Binding-site contacts:
Ligand atom C6 contacts residue LEU154 of chain 1.A at 3.4 Å (hydrophobic).
Ligand atom NAG contacts residue VAL42 of chain 1.A at 3.8 Å.
Ligand atom CAX contacts residue ASP109 of chain 1.A at 3.3 Å.
Ligand atom NAK contacts residue GLU100 of chain 1.A at 2.9 Å (salt-bridge).
Ligand atom C5 contacts residue LEU154 of chain 1.A at 3.5 Å (hydrophobic).
Ligand atom CBH contacts residue PHE166 of chain 1.A at 3.8 Å (hydrophobic).
Ligand atom CBF contacts residue THR99 of chain 1.A at 3.7 Å.
Ligand atom CBF contacts residue ASP165 of chain 1.A at 3.8 Å.
Ligand atom CBB contacts residue ASP109 of chain 1.A at 3.3 Å.
Ligand atom C6 contacts residue ALA54 of chain 1.A at 3.5 Å (hydrophobic).
Ligand atom CBJ contacts residue ASP165 of chain 1.A at 3.6 Å.
Ligand atom CAO contacts residue THR99 of chain 1.A at 3.5 Å.
Ligand atom CAH contacts residue VAL42 of chain 1.A at 3.7 Å (hydrophobic).
Ligand atom NAK contacts residue ALA54 of chain 1.A at 3.3 Å.
Ligand atom CAX contacts residue LEU34 of chain 1.A at 3.5 Å (hydrophobic).
Ligand atom CAM contacts residue LYS56 of chain 1.A at 3.5 Å.
Ligand atom CAM contacts residue ASP165 of chain 1.A at 3.3 Å.
Ligand atom CBC contacts residue ASP109 of chain 1.A at 3.6 Å.
Ligand atom CBG contacts residue PHE166 of chain 1.A at 3.7 Å (hydrophobic).
Ligand atom CBH contacts residue ASP165 of chain 1.A at 3.6 Å.
Ligand atom OBD contacts residue ASP165 of chain 1.A at 3.8 Å.
Ligand atom N1 contacts residue MET102 of chain 1.A at 3.0 Å (h-bond).
Ligand atom CAP contacts residue THR99 of chain 1.A at 3.7 Å.
Ligand atom N1 contacts residue ALA54 of chain 1.A at 3.7 Å.
Ligand atom CBA contacts residue ASP109 of chain 1.A at 3.4 Å.
Ligand atom CAR contacts residue VAL42 of chain 1.A at 3.7 Å (hydrophobic).
Ligand atom CAI contacts residue VAL42 of chain 1.A at 3.8 Å (hydrophobic).
Ligand atom N3 contacts residue LEU34 of chain 1.A at 3.5 Å.
Ligand atom CAS contacts residue LEU34 of chain 1.A at 3.6 Å (hydrophobic).
Ligand atom NAK contacts residue THR99 of chain 1.A at 3.0 Å (h-bond).
Ligand atom CBE contacts residue ASP165 of chain 1.A at 3.7 Å.
Ligand atom C2 contacts residue MET102 of chain 1.A at 3.1 Å (hydrophobic).
Ligand atom CBI contacts residue ASP165 of chain 1.A at 3.8 Å.
Ligand atom CBG contacts residue ASP165 of chain 1.A at 3.5 Å.
Ligand atom CAY contacts residue ASP109 of chain 1.A at 3.4 Å.
Ligand atom CAO contacts residue LYS56 of chain 1.A at 3.8 Å.
Ligand atom NAK contacts residue LEU154 of chain 1.A at 3.4 Å.
Ligand atom CAN contacts residue LYS56 of chain 1.A at 3.6 Å.
Ligand atom CAI contacts residue LEU154 of chain 1.A at 3.6 Å (hydrophobic).
Ligand atom NAZ contacts residue ASP109 of chain 1.A at 2.7 Å (salt-bridge).

Sequence of chain 1.A:
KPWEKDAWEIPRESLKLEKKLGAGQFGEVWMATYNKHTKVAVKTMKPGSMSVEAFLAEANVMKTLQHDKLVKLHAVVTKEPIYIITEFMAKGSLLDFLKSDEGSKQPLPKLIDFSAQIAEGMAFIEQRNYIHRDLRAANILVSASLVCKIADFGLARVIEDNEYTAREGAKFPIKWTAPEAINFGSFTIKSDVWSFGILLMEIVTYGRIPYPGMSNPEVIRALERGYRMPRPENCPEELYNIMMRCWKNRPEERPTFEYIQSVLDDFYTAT

A small-molecule ligand and the protein it binds are described below.
Small molecule (SMILES): CN1CCN(C2CCC(n3cc(-c4ccc(Oc5ccccc5)cc4)c4c(N)ncnc43)CC2)CC1